Binding-site contacts:
Ligand atom C7 contacts residue SER299 of chain 1.D at 4.3 Å.
Ligand atom C1 contacts residue SER527 of chain 1.D at 3.6 Å.
Ligand atom O7 contacts residue SER299 of chain 1.D at 3.5 Å.
Ligand atom C4 contacts residue ASN528 of chain 1.D at 4.2 Å.
Ligand atom C8 contacts residue ASN528 of chain 1.D at 3.3 Å.
Ligand atom O7 contacts residue ASN528 of chain 1.D at 3.8 Å.
Ligand atom O6 contacts residue SER527 of chain 1.D at 3.8 Å.
Ligand atom C3 contacts residue ASN528 of chain 1.D at 3.9 Å.
Ligand atom O5 contacts residue ASN528 of chain 1.D at 2.3 Å (h-bond).
Ligand atom O6 contacts residue SER402 of chain 1.D at 4.2 Å.
Ligand atom C5 contacts residue ASN528 of chain 1.D at 3.6 Å.
Ligand atom C4 contacts residue SER402 of chain 1.D at 4.0 Å.
Ligand atom C2 contacts residue SER527 of chain 1.D at 3.8 Å.
Ligand atom C6 contacts residue SER402 of chain 1.D at 3.7 Å.
Ligand atom C5 contacts residue SER402 of chain 1.D at 4.4 Å.
Ligand atom N2 contacts residue ASN528 of chain 1.D at 2.4 Å (h-bond).
Ligand atom C1 contacts residue ASN528 of chain 1.D at 1.4 Å.
Ligand atom C7 contacts residue ASN528 of chain 1.D at 3.0 Å.
Ligand atom C5 contacts residue SER527 of chain 1.D at 4.4 Å.
Ligand atom O6 contacts residue LYS398 of chain 1.D at 4.2 Å.
Ligand atom C2 contacts residue ASN528 of chain 1.D at 2.6 Å.
Ligand atom O5 contacts residue SER527 of chain 1.D at 3.3 Å (h-bond).
Ligand atom O4 contacts residue SER402 of chain 1.D at 3.2 Å.

The small molecule below binds the protein below.
Small molecule (SMILES): CC(=O)N[C@@H]1[C@@H](O)[C@H](O)[C@@H](CO)O[C@H]1O

Sequence of chain 1.D:
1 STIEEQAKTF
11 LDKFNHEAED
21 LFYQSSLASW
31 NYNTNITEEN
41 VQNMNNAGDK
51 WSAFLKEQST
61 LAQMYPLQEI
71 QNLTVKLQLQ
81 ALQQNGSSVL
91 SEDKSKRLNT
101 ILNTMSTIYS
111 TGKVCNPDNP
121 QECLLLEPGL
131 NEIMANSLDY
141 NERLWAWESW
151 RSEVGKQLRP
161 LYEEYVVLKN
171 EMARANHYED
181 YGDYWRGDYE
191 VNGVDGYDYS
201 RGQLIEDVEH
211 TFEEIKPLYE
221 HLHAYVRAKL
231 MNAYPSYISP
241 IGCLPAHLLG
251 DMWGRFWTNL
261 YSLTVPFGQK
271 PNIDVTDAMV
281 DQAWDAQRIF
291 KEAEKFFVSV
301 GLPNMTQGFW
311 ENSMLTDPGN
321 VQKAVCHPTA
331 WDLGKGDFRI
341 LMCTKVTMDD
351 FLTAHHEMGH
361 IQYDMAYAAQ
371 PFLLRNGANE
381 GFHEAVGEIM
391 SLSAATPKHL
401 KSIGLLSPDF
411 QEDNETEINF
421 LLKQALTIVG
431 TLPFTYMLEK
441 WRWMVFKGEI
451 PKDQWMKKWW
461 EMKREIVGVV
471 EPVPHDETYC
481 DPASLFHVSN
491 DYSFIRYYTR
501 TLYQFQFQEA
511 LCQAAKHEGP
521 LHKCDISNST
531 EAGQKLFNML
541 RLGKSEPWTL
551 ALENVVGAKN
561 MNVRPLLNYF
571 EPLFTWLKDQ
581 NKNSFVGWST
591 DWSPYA